The small molecule below binds the protein below.
Small molecule (SMILES): Nc1nc(N2CCCC2)c2cc[nH]c2n1

Binding-site contacts:
Ligand atom CAD contacts residue ARG34 of chain 1.B at 3.8 Å.
Ligand atom NAA contacts residue SER115 of chain 1.B at 2.9 Å (h-bond).
Ligand atom N3 contacts residue SER115 of chain 1.B at 3.9 Å.
Ligand atom CAE contacts residue PRO230 of chain 1.B at 3.6 Å (hydrophobic).
Ligand atom C4 contacts residue TYR194 of chain 1.B at 3.6 Å (hydrophobic).
Ligand atom C6 contacts residue PHE117 of chain 1.B at 3.5 Å (hydrophobic).
Ligand atom N3 contacts residue TYR194 of chain 1.B at 3.7 Å.
Ligand atom CAC contacts residue PHE117 of chain 1.B at 3.6 Å (hydrophobic).
Ligand atom CAC contacts residue DTD1 of chain 1.J at 3.8 Å.
Ligand atom NAO contacts residue NAP1 of chain 1.H at 3.6 Å.
Ligand atom C5 contacts residue PHE117 of chain 1.B at 3.7 Å (hydrophobic).
Ligand atom NAJ contacts residue TYR194 of chain 1.B at 2.9 Å (h-bond).
Ligand atom CAB contacts residue TYR194 of chain 1.B at 4.0 Å (hydrophobic).
Ligand atom CAG contacts residue NAP1 of chain 1.H at 3.8 Å.
Ligand atom NAJ contacts residue PHE117 of chain 1.B at 3.7 Å.
Ligand atom NAJ contacts residue NAP1 of chain 1.H at 3.4 Å.
Ligand atom CAB contacts residue PHE117 of chain 1.B at 3.6 Å (hydrophobic).
Ligand atom C5 contacts residue NAP1 of chain 1.H at 3.6 Å.
Ligand atom C2 contacts residue SER115 of chain 1.B at 3.8 Å.
Ligand atom CAE contacts residue LEU228 of chain 1.B at 3.8 Å (hydrophobic).
Ligand atom CAB contacts residue NAP1 of chain 1.H at 3.1 Å.
Ligand atom CAG contacts residue PHE117 of chain 1.B at 3.9 Å (hydrophobic).
Ligand atom C2 contacts residue NAP1 of chain 1.H at 3.3 Å.
Ligand atom NAO contacts residue PHE117 of chain 1.B at 3.7 Å.
Ligand atom C4 contacts residue NAP1 of chain 1.H at 3.5 Å.
Ligand atom NAA contacts residue PHE117 of chain 1.B at 3.5 Å.
Ligand atom NAJ contacts residue ASP181 of chain 1.B at 3.9 Å.
Ligand atom N3 contacts residue PHE117 of chain 1.B at 3.6 Å.
Ligand atom N1 contacts residue PHE117 of chain 1.B at 3.6 Å.
Ligand atom CAE contacts residue ARG34 of chain 1.B at 3.8 Å.
Ligand atom C6 contacts residue NAP1 of chain 1.H at 3.7 Å.
Ligand atom N1 contacts residue NAP1 of chain 1.H at 2.7 Å (h-bond).
Ligand atom C4 contacts residue PHE117 of chain 1.B at 3.5 Å (hydrophobic).
Ligand atom NAA contacts residue NAP1 of chain 1.H at 3.0 Å (h-bond).
Ligand atom CAF contacts residue NAP1 of chain 1.H at 3.2 Å.
Ligand atom CAB contacts residue DTD1 of chain 1.J at 3.8 Å.
Ligand atom CAF contacts residue ARG34 of chain 1.B at 3.5 Å.
Ligand atom CAC contacts residue NAP1 of chain 1.H at 3.5 Å.
Ligand atom N3 contacts residue NAP1 of chain 1.H at 2.8 Å (h-bond).
Ligand atom C2 contacts residue PHE117 of chain 1.B at 3.3 Å (hydrophobic).

Sequence of chain 1.B:
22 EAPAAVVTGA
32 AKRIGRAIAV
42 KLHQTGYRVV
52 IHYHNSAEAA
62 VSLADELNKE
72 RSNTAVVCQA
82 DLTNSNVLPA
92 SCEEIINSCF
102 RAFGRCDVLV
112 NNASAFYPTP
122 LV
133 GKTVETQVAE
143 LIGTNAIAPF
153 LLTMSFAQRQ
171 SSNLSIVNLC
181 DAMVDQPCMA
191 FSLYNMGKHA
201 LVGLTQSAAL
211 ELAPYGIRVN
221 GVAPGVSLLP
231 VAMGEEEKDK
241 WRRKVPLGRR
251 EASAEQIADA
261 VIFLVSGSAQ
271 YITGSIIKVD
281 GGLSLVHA